A protein and the small-molecule ligand that binds it are described below.
Small molecule (SMILES): Cc1cc(CCCCCCCOc2ccc(C3=NCCO3)cc2)on1

Binding-site contacts:
Ligand atom C5A contacts residue LEU186 of chain 47.A at 3.6 Å (hydrophobic).
Ligand atom O1 contacts residue TYR197 of chain 47.A at 3.9 Å.
Ligand atom C4C contacts residue THR121 of chain 47.A at 3.7 Å.
Ligand atom N2 contacts residue ASN221 of chain 47.A at 3.9 Å.
Ligand atom C1C contacts residue TYR197 of chain 47.A at 3.7 Å (hydrophobic).
Ligand atom C4B contacts residue LEU226 of chain 47.A at 3.9 Å (hydrophobic).
Ligand atom C3B contacts residue LEU226 of chain 47.A at 3.5 Å (hydrophobic).
Ligand atom C5A contacts residue ALA149 of chain 47.A at 3.2 Å (hydrophobic).
Ligand atom C6C contacts residue LEU99 of chain 47.A at 3.6 Å (hydrophobic).
Ligand atom C7C contacts residue ILE123 of chain 47.A at 3.5 Å (hydrophobic).
Ligand atom C31 contacts residue ASN199 of chain 47.A at 3.4 Å.
Ligand atom C5 contacts residue TYR197 of chain 47.A at 3.8 Å (hydrophobic).
Ligand atom C6C contacts residue ILE123 of chain 47.A at 3.6 Å (hydrophobic).
Ligand atom C3 contacts residue TYR197 of chain 47.A at 3.7 Å (hydrophobic).
Ligand atom O1B contacts residue TRP97 of chain 47.A at 3.6 Å.
Ligand atom C4A contacts residue LEU186 of chain 47.A at 3.9 Å (hydrophobic).
Ligand atom C6B contacts residue ILE188 of chain 47.A at 3.7 Å (hydrophobic).
Ligand atom O1A contacts residue ALA149 of chain 47.A at 3.7 Å.
Ligand atom C5A contacts residue PRO173 of chain 47.A at 3.5 Å (hydrophobic).
Ligand atom O1A contacts residue LEU186 of chain 47.A at 3.7 Å.
Ligand atom C5A contacts residue VAL175 of chain 47.A at 3.9 Å (hydrophobic).
Ligand atom C2A contacts residue LEU186 of chain 47.A at 3.7 Å (hydrophobic).
Ligand atom C3B contacts residue ILE123 of chain 47.A at 3.9 Å (hydrophobic).
Ligand atom C2C contacts residue THR101 of chain 47.A at 3.8 Å.
Ligand atom C2B contacts residue LEU226 of chain 47.A at 3.6 Å (hydrophobic).
Ligand atom C5B contacts residue ILE188 of chain 47.A at 3.6 Å (hydrophobic).
Ligand atom C5C contacts residue THR101 of chain 47.A at 3.7 Å.
Ligand atom C6C contacts residue TRP97 of chain 47.A at 3.9 Å (hydrophobic).
Ligand atom C7C contacts residue LEU99 of chain 47.A at 3.5 Å (hydrophobic).
Ligand atom C4A contacts residue PRO173 of chain 47.A at 3.3 Å (hydrophobic).
Ligand atom N3A contacts residue TYR151 of chain 47.A at 3.3 Å.
Ligand atom C4 contacts residue TYR197 of chain 47.A at 3.6 Å (hydrophobic).
Ligand atom C2B contacts residue ILE123 of chain 47.A at 3.5 Å (hydrophobic).
Ligand atom O1A contacts residue LEU226 of chain 47.A at 3.8 Å.
Ligand atom O1B contacts residue LEU99 of chain 47.A at 3.1 Å.
Ligand atom C1B contacts residue LEU99 of chain 47.A at 3.9 Å (hydrophobic).
Ligand atom C5C contacts residue LEU99 of chain 47.A at 3.6 Å (hydrophobic).
Ligand atom C31 contacts residue TYR197 of chain 47.A at 3.7 Å (hydrophobic).
Ligand atom O1 contacts residue MET223 of chain 47.A at 3.6 Å (h-bond).
Ligand atom C4A contacts residue TYR151 of chain 47.A at 3.8 Å (hydrophobic).

Sequence of chain 47.C:
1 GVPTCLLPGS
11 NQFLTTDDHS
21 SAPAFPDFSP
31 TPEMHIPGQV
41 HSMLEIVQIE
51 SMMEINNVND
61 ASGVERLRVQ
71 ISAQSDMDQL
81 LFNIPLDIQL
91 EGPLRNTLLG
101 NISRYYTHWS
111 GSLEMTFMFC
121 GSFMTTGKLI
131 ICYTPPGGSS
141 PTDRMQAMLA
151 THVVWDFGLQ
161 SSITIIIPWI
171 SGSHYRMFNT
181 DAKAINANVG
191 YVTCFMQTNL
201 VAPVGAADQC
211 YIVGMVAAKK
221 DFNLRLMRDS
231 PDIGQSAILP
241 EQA

Sequence of chain 47.A:
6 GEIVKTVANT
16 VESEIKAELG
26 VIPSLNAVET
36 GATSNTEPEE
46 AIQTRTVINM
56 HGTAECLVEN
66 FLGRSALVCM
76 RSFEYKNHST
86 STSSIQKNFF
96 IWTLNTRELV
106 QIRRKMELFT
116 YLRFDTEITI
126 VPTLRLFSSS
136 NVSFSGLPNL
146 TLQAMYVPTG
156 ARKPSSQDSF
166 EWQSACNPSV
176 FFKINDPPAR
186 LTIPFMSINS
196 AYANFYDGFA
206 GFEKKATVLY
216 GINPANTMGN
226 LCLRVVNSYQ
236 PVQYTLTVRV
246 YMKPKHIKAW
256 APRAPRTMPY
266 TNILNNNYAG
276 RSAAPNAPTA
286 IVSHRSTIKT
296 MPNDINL